This small molecule binds to this protein.
Small molecule (SMILES): CC[C@H](C)[C@H](N)C(=O)N[C@@H](C)C(=O)O

Sequence of chain 1.B:
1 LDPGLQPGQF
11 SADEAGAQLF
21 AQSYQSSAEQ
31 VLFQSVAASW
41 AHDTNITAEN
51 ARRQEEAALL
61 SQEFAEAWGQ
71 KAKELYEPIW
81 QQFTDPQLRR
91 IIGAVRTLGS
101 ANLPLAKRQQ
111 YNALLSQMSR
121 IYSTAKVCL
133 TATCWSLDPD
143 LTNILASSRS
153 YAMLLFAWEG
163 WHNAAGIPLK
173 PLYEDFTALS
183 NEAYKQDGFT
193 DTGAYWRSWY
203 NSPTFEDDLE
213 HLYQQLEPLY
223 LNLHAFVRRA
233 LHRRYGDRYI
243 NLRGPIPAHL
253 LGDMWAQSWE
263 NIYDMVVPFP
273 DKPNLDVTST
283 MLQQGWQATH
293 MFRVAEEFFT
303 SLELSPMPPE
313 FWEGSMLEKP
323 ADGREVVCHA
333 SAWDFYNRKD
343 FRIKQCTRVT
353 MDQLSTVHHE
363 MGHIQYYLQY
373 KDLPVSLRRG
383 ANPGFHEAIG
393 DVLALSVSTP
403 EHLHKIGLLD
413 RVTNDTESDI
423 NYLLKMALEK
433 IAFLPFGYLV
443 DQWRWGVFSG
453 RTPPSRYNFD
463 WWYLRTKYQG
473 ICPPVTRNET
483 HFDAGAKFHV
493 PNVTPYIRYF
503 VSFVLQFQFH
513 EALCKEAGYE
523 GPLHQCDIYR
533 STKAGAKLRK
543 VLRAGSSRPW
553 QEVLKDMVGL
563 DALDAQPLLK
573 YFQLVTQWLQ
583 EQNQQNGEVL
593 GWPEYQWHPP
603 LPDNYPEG

Binding-site contacts:
Ligand atom C contacts residue TYR501 of chain 1.B at 3.9 Å (hydrophobic).
Ligand atom N contacts residue HIS331 of chain 1.B at 4.1 Å.
Ligand atom OXT contacts residue LYS489 of chain 1.B at 4.0 Å.
Ligand atom CA contacts residue GLU362 of chain 1.B at 3.4 Å.
Ligand atom C contacts residue LYS489 of chain 1.B at 3.8 Å.
Ligand atom C contacts residue HIS331 of chain 1.B at 3.8 Å.
Ligand atom CB contacts residue GLN259 of chain 1.B at 4.0 Å.
Ligand atom O contacts residue LYS489 of chain 1.B at 2.8 Å (salt-bridge).
Ligand atom CB contacts residue THR358 of chain 1.B at 3.9 Å.
Ligand atom CA contacts residue TYR501 of chain 1.B at 3.7 Å (hydrophobic).
Ligand atom CB contacts residue GLU362 of chain 1.B at 3.5 Å.
Ligand atom CG1 contacts residue THR358 of chain 1.B at 4.0 Å.
Ligand atom CA contacts residue TYR498 of chain 1.B at 3.9 Å (hydrophobic).
Ligand atom C contacts residue HIS491 of chain 1.B at 3.8 Å.
Ligand atom N contacts residue TYR501 of chain 1.B at 3.6 Å.
Ligand atom O contacts residue HIS331 of chain 1.B at 2.7 Å (h-bond).
Ligand atom N contacts residue HIS361 of chain 1.B at 3.8 Å.
Ligand atom C contacts residue TYR498 of chain 1.B at 3.6 Å (hydrophobic).
Ligand atom O contacts residue GLN259 of chain 1.B at 3.2 Å (h-bond).
Ligand atom CG2 contacts residue GLU362 of chain 1.B at 4.3 Å.
Ligand atom O contacts residue TYR501 of chain 1.B at 3.6 Å (h-bond).
Ligand atom CA contacts residue HIS491 of chain 1.B at 4.2 Å.
Ligand atom CB contacts residue PHE435 of chain 1.B at 3.8 Å (hydrophobic).
Ligand atom CA contacts residue HIS361 of chain 1.B at 3.7 Å.
Ligand atom CB contacts residue TYR501 of chain 1.B at 3.7 Å (hydrophobic).
Ligand atom OXT contacts residue HIS331 of chain 1.B at 4.0 Å.
Ligand atom N contacts residue ALA332 of chain 1.B at 3.1 Å (h-bond).
Ligand atom OXT contacts residue GLN259 of chain 1.B at 3.5 Å (h-bond).
Ligand atom CD1 contacts residue THR358 of chain 1.B at 3.8 Å.
Ligand atom N contacts residue GLU362 of chain 1.B at 2.6 Å (salt-bridge).
Ligand atom N contacts residue ZN1 of chain 1.R at 3.8 Å.
Ligand atom O contacts residue HIS491 of chain 1.B at 3.3 Å.
Ligand atom CD1 contacts residue HIS361 of chain 1.B at 3.6 Å.
Ligand atom O contacts residue HIS491 of chain 1.B at 3.3 Å (h-bond).
Ligand atom CB contacts residue TYR498 of chain 1.B at 3.7 Å (hydrophobic).
Ligand atom CA contacts residue ZN1 of chain 1.R at 4.3 Å.
Ligand atom O contacts residue TYR498 of chain 1.B at 2.7 Å (h-bond).
Ligand atom CG2 contacts residue ALA332 of chain 1.B at 3.9 Å (hydrophobic).
Ligand atom C contacts residue GLN259 of chain 1.B at 3.4 Å.
Ligand atom CG2 contacts residue HIS331 of chain 1.B at 3.5 Å.